The small molecule below binds the protein below.
Small molecule (SMILES): CC(=O)N[C@H]1[C@H](O[C@H]2[C@H](O)[C@@H](NC(C)=O)CO[C@@H]2CO)O[C@H](CO)[C@@H](O[C@@H]2O[C@H](CO[C@H]3O[C@H](CO[C@H]4O[C@H](CO)[C@@H](O)[C@H](O)[C@@H]4O)[C@@H](O)[C@H](O[C@H]4O[C@H](CO)[C@@H](O)[C@H](O)[C@@H]4O)[C@@H]3O)[C@@H](O)[C@H](O[C@H]3O[C@H](CO)[C@@H](O)[C@H](O)[C@@H]3O[C@H]3O[C@H](CO)[C@@H](O)[C@H](O)[C@@H]3O[C@H]3O[C@H](CO)[C@@H](O)[C@H](O)[C@@H]3O)[C@@H]2O)[C@@H]1O

Sequence of chain 1.D:
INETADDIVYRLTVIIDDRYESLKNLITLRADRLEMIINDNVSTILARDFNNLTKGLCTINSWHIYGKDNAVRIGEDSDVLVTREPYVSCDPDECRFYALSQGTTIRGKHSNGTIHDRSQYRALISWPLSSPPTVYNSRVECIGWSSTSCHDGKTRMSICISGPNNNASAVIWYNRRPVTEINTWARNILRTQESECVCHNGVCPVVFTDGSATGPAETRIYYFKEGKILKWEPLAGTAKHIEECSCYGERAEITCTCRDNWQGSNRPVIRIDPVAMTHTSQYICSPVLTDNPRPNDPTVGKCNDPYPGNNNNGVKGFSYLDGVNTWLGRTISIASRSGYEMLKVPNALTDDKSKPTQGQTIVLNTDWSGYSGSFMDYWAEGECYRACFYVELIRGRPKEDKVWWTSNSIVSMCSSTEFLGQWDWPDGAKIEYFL

Sequence of chain 1.C:
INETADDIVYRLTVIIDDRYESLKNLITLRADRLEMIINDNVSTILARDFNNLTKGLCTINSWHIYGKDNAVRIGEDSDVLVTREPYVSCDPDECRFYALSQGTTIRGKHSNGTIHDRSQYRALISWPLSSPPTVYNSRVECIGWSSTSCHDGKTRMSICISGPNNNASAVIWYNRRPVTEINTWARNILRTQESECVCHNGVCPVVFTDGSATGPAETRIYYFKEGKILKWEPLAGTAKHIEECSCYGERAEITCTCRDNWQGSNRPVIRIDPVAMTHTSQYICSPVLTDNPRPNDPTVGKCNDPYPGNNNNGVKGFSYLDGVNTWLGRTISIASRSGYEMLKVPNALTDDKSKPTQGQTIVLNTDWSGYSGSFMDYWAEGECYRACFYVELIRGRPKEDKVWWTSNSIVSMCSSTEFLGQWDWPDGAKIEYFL

Binding-site contacts:
Ligand atom O4 contacts residue ASP335 of chain 1.D at 3.4 Å (salt-bridge).
Ligand atom C5 contacts residue ASN205 of chain 1.C at 3.7 Å.
Ligand atom O6 contacts residue LYS393 of chain 1.D at 3.6 Å.
Ligand atom O5 contacts residue GLY459 of chain 1.D at 3.3 Å.
Ligand atom O6 contacts residue ARG368 of chain 1.D at 3.3 Å (salt-bridge).
Ligand atom O6 contacts residue GLN460 of chain 1.D at 2.7 Å (h-bond).
Ligand atom C6 contacts residue ARG368 of chain 1.D at 2.8 Å.
Ligand atom C4 contacts residue ARG368 of chain 1.D at 3.7 Å.
Ligand atom C7 contacts residue ASN205 of chain 1.C at 3.5 Å.
Ligand atom C1 contacts residue ASN205 of chain 1.C at 1.4 Å.
Ligand atom O6 contacts residue ILE370 of chain 1.D at 2.8 Å (h-bond).
Ligand atom O3 contacts residue GLY397 of chain 1.D at 3.3 Å (h-bond).
Ligand atom C3 contacts residue GLY397 of chain 1.D at 3.3 Å.
Ligand atom O6 contacts residue LEU458 of chain 1.D at 3.7 Å.
Ligand atom C4 contacts residue GLU379 of chain 1.D at 3.1 Å.
Ligand atom O4 contacts residue ILE370 of chain 1.D at 3.7 Å.
Ligand atom C2 contacts residue ASN205 of chain 1.C at 2.5 Å.
Ligand atom C6 contacts residue ILE370 of chain 1.D at 3.3 Å (hydrophobic).
Ligand atom N2 contacts residue ASN205 of chain 1.C at 3.1 Å (h-bond).
Ligand atom O4 contacts residue ARG332 of chain 1.D at 3.0 Å (salt-bridge).
Ligand atom C3 contacts residue GLU379 of chain 1.D at 3.1 Å.
Ligand atom O5 contacts residue GLY397 of chain 1.D at 3.6 Å.
Ligand atom O3 contacts residue GLU379 of chain 1.D at 3.2 Å (salt-bridge).
Ligand atom O4 contacts residue ILE372 of chain 1.D at 3.5 Å.
Ligand atom O4 contacts residue GLU379 of chain 1.D at 2.3 Å (salt-bridge).
Ligand atom O3 contacts residue ARG368 of chain 1.D at 3.1 Å (salt-bridge).
Ligand atom C6 contacts residue LEU458 of chain 1.D at 3.5 Å (hydrophobic).
Ligand atom C6 contacts residue PRO394 of chain 1.D at 3.7 Å (hydrophobic).
Ligand atom O5 contacts residue ASN205 of chain 1.C at 2.3 Å (h-bond).
Ligand atom O4 contacts residue PRO394 of chain 1.D at 3.7 Å.
Ligand atom O3 contacts residue ASP335 of chain 1.D at 3.2 Å (salt-bridge).
Ligand atom O5 contacts residue GLN460 of chain 1.D at 3.5 Å (h-bond).
Ligand atom O6 contacts residue ASP335 of chain 1.D at 2.4 Å (salt-bridge).
Ligand atom C5 contacts residue ARG368 of chain 1.D at 3.1 Å.
Ligand atom O2 contacts residue GLY397 of chain 1.D at 3.1 Å.
Ligand atom O4 contacts residue GLY397 of chain 1.D at 3.2 Å (h-bond).
Ligand atom O3 contacts residue GLN396 of chain 1.D at 3.5 Å.
Ligand atom O3 contacts residue ASN334 of chain 1.D at 2.6 Å (h-bond).
Ligand atom C6 contacts residue ARG332 of chain 1.D at 3.4 Å.
Ligand atom O4 contacts residue ARG368 of chain 1.D at 3.1 Å (salt-bridge).